Binding-site contacts:
Ligand atom CD22 contacts residue TYR78 of chain 1.A at 3.6 Å (hydrophobic).
Ligand atom O contacts residue THR221 of chain 1.A at 3.4 Å.
Ligand atom O1 contacts residue ASP80 of chain 1.A at 3.2 Å (salt-bridge).
Ligand atom CA1 contacts residue THR221 of chain 1.A at 3.5 Å.
Ligand atom ND1 contacts residue GLY79 of chain 1.A at 3.5 Å.
Ligand atom O contacts residue THR222 of chain 1.A at 3.0 Å (h-bond).
Ligand atom CD21 contacts residue ILE303 of chain 1.A at 3.6 Å (hydrophobic).
Ligand atom OH1 contacts residue GLY37 of chain 1.A at 3.5 Å (h-bond).
Ligand atom C1' contacts residue GLY37 of chain 1.A at 3.5 Å.
Ligand atom F2 contacts residue GLY37 of chain 1.A at 3.1 Å.
Ligand atom CB2 contacts residue ASP35 of chain 1.A at 3.2 Å.
Ligand atom O2 contacts residue GLY79 of chain 1.A at 2.8 Å (h-bond).
Ligand atom N3 contacts residue THR222 of chain 1.A at 3.1 Å (h-bond).
Ligand atom OH1 contacts residue ASP35 of chain 1.A at 2.5 Å (salt-bridge).
Ligand atom N1 contacts residue GLY220 of chain 1.A at 3.2 Å (h-bond).
Ligand atom CD2 contacts residue ASP15 of chain 1.A at 3.3 Å.
Ligand atom NE2 contacts residue ILE303 of chain 1.A at 3.4 Å.
Ligand atom CG2 contacts residue GLY220 of chain 1.A at 3.4 Å.
Ligand atom CB2 contacts residue GLY220 of chain 1.A at 3.4 Å.
Ligand atom CE11 contacts residue GLY79 of chain 1.A at 3.6 Å.
Ligand atom N contacts residue ASP80 of chain 1.A at 3.0 Å (salt-bridge).
Ligand atom C61 contacts residue LEU132 of chain 1.A at 3.4 Å (hydrophobic).
Ligand atom C3 contacts residue ASP15 of chain 1.A at 3.5 Å.
Ligand atom CE12 contacts residue ASP33 of chain 1.A at 3.2 Å.
Ligand atom CE21 contacts residue ASP80 of chain 1.A at 3.2 Å.
Ligand atom OH2 contacts residue ASP35 of chain 1.A at 2.8 Å (salt-bridge).
Ligand atom CH contacts residue ASP35 of chain 1.A at 3.4 Å.
Ligand atom F2 contacts residue ASP218 of chain 1.A at 3.0 Å.
Ligand atom OH1 contacts residue TYR78 of chain 1.A at 3.6 Å.
Ligand atom CE11 contacts residue ILE299 of chain 1.A at 3.3 Å (hydrophobic).
Ligand atom O1 contacts residue GLY79 of chain 1.A at 3.1 Å (h-bond).
Ligand atom O2 contacts residue TYR78 of chain 1.A at 3.3 Å.
Ligand atom N1 contacts residue THR221 of chain 1.A at 3.4 Å (h-bond).
Ligand atom N2' contacts residue GLY37 of chain 1.A at 3.0 Å (h-bond).
Ligand atom OH2 contacts residue ASP218 of chain 1.A at 2.6 Å (salt-bridge).
Ligand atom CM1 contacts residue ASP218 of chain 1.A at 3.6 Å.
Ligand atom O11 contacts residue LEU132 of chain 1.A at 3.3 Å (h-bond).
Ligand atom CZ1 contacts residue PHE115 of chain 1.A at 3.6 Å (hydrophobic).
Ligand atom F1 contacts residue ASP218 of chain 1.A at 3.5 Å.
Ligand atom CD21 contacts residue THR221 of chain 1.A at 3.6 Å.

Sequence of chain 1.A:
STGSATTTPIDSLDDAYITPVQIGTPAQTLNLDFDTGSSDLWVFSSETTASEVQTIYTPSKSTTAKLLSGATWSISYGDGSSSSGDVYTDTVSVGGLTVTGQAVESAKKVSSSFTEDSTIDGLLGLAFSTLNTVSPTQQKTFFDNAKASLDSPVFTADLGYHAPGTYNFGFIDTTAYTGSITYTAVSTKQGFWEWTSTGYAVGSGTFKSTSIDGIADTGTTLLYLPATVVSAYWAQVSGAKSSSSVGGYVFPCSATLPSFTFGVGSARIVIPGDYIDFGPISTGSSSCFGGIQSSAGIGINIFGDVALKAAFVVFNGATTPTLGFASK

The protein below binds the small molecule below.
Small molecule (SMILES): CC(C)(C)S(=O)(=O)N[C@@H](Cc1ccccc1)C(=O)N[C@@H](Cc1c[nH]c[nH+]1)C(=O)N[C@@H](CC1CCCCC1)C(O)(O)C(F)(F)C(=O)NCCN1CCOCC1